The protein below binds the small molecule below.
Small molecule (SMILES): CC(=O)N[C@@H]1[C@@H](O)[C@H](O)[C@@H](CO)O[C@H]1O

Binding-site contacts:
Ligand atom C7 contacts residue ASN590 of chain 1.B at 3.0 Å.
Ligand atom C8 contacts residue ASN590 of chain 1.B at 3.4 Å.
Ligand atom N2 contacts residue ASN590 of chain 1.B at 2.4 Å (h-bond).
Ligand atom O7 contacts residue ASN590 of chain 1.B at 3.9 Å.
Ligand atom O7 contacts residue THR591 of chain 1.B at 2.8 Å (h-bond).
Ligand atom N2 contacts residue THR591 of chain 1.B at 4.1 Å.
Ligand atom C1 contacts residue ASN590 of chain 1.B at 1.4 Å.
Ligand atom O6 contacts residue ASN590 of chain 1.B at 4.4 Å.
Ligand atom C8 contacts residue THR591 of chain 1.B at 3.2 Å.
Ligand atom C5 contacts residue ASN590 of chain 1.B at 3.6 Å.
Ligand atom C8 contacts residue GLY588 of chain 1.B at 3.8 Å.
Ligand atom O5 contacts residue ASN590 of chain 1.B at 2.3 Å (h-bond).
Ligand atom C2 contacts residue ASN590 of chain 1.B at 2.5 Å.
Ligand atom C3 contacts residue ASN590 of chain 1.B at 3.8 Å.
Ligand atom C7 contacts residue THR591 of chain 1.B at 3.1 Å.
Ligand atom C4 contacts residue ASN590 of chain 1.B at 4.2 Å.

Sequence of chain 1.B:
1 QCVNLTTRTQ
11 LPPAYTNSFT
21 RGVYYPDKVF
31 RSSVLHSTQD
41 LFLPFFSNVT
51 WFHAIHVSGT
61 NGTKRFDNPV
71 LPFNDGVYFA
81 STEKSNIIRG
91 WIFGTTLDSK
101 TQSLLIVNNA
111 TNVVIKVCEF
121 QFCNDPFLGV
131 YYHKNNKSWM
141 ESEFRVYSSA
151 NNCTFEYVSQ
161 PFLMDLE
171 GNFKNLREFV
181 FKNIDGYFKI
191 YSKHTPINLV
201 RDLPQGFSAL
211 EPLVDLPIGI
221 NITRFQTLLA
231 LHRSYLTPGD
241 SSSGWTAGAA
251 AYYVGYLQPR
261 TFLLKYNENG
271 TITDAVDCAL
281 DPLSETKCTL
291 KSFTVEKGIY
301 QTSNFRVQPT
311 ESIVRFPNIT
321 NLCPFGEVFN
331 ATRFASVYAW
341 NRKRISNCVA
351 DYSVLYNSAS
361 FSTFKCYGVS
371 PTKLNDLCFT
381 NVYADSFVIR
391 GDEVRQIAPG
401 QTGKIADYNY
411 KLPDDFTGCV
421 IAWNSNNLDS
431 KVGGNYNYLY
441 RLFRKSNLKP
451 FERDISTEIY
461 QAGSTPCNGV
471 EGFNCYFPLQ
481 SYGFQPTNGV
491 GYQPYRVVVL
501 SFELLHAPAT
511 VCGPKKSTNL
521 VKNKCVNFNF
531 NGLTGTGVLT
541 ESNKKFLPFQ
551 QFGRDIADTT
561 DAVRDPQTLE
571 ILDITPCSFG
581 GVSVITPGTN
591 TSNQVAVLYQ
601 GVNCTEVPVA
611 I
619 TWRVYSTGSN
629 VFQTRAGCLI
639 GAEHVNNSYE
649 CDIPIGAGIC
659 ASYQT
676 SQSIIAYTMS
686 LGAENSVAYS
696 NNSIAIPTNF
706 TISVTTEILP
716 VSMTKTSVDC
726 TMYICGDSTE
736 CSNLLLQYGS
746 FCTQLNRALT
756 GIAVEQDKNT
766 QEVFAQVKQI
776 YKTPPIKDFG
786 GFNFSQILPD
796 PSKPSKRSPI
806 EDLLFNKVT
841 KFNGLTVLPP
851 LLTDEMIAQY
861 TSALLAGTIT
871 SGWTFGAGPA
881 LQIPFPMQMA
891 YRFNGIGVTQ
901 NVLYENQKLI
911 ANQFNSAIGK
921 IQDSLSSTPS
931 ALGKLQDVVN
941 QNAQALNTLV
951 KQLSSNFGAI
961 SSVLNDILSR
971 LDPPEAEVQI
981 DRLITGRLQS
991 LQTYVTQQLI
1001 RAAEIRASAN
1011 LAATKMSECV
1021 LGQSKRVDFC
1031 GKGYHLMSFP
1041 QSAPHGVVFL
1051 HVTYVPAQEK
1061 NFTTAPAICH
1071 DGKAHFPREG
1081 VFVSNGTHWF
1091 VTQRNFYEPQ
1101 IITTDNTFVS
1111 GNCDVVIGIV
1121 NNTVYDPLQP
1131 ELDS